Binding-site contacts:
Ligand atom N09 contacts residue HIS18 of chain 2.C at 3.9 Å.
Ligand atom C12 contacts residue SER10 of chain 2.C at 4.1 Å.
Ligand atom C10 contacts residue LYS88 of chain 2.C at 3.8 Å.
Ligand atom C06 contacts residue PRO8 of chain 2.C at 3.5 Å (hydrophobic).
Ligand atom C06 contacts residue PHE11 of chain 2.C at 4.0 Å (hydrophobic).
Ligand atom C07 contacts residue VAL21 of chain 2.C at 3.6 Å (hydrophobic).
Ligand atom N09 contacts residue GLY89 of chain 2.C at 4.2 Å.
Ligand atom C07 contacts residue GLY89 of chain 2.C at 3.6 Å.
Ligand atom C06 contacts residue CYS7 of chain 2.C at 4.3 Å (hydrophobic).
Ligand atom C03 contacts residue HIS18 of chain 2.C at 3.5 Å.
Ligand atom C04 contacts residue HIS18 of chain 2.C at 3.8 Å.
Ligand atom C08 contacts residue HIS18 of chain 2.C at 4.0 Å.
Ligand atom C05 contacts residue LYS88 of chain 2.C at 3.9 Å.
Ligand atom C02 contacts residue HIS18 of chain 2.C at 3.5 Å.
Ligand atom C04 contacts residue PRO8 of chain 2.C at 4.4 Å (hydrophobic).
Ligand atom C08 contacts residue GLY89 of chain 2.C at 3.4 Å.
Ligand atom C05 contacts residue PRO8 of chain 2.C at 3.1 Å (hydrophobic).
Ligand atom C08 contacts residue VAL21 of chain 2.C at 3.6 Å (hydrophobic).
Ligand atom O14 contacts residue LYS88 of chain 2.C at 3.0 Å (salt-bridge).
Ligand atom C03 contacts residue GLY89 of chain 2.C at 3.5 Å.
Ligand atom C06 contacts residue VAL87 of chain 2.C at 4.1 Å (hydrophobic).
Ligand atom C15 contacts residue GLY89 of chain 2.C at 4.0 Å.
Ligand atom C01 contacts residue GLY89 of chain 2.C at 3.9 Å.
Ligand atom C15 contacts residue HIS18 of chain 2.C at 4.0 Å.
Ligand atom O13 contacts residue GLY9 of chain 2.C at 3.5 Å.
Ligand atom C05 contacts residue GLY89 of chain 2.C at 4.0 Å.
Ligand atom C02 contacts residue GLY89 of chain 2.C at 3.8 Å.
Ligand atom C07 contacts residue PHE22 of chain 2.C at 4.1 Å (hydrophobic).
Ligand atom C04 contacts residue GLY89 of chain 2.C at 3.8 Å.
Ligand atom C15 contacts residue GLY17 of chain 2.C at 4.0 Å.
Ligand atom C12 contacts residue GLY9 of chain 2.C at 3.8 Å.
Ligand atom O14 contacts residue GLY9 of chain 2.C at 4.0 Å.
Ligand atom C01 contacts residue HIS18 of chain 2.C at 3.8 Å.
Ligand atom C11 contacts residue HIS18 of chain 2.C at 3.9 Å.
Ligand atom C15 contacts residue THR119 of chain 2.C at 3.3 Å.
Ligand atom C12 contacts residue LYS88 of chain 2.C at 3.9 Å.
Ligand atom O13 contacts residue SER10 of chain 2.C at 3.2 Å (h-bond).
Ligand atom C05 contacts residue PHE11 of chain 2.C at 4.1 Å (hydrophobic).
Ligand atom C06 contacts residue LYS88 of chain 2.C at 4.4 Å.
Ligand atom C06 contacts residue GLY89 of chain 2.C at 3.9 Å.

Sequence of chain 2.C:
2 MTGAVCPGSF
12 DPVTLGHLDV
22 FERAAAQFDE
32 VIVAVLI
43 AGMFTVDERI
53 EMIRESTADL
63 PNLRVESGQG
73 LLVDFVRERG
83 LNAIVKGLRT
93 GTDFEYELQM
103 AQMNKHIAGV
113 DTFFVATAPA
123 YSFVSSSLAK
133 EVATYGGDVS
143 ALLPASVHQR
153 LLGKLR

A protein and the small-molecule ligand that binds it are described below.
Small molecule (SMILES): Cc1cn(CCC(=O)O)c2ccccc12